Binding-site contacts:
Ligand atom O1A contacts residue ASP219 of chain 1.A at 3.2 Å.
Ligand atom O6 contacts residue ILE103 of chain 1.A at 3.0 Å (h-bond).
Ligand atom PB contacts residue MG1 of chain 1.F at 3.5 Å.
Ligand atom N7 contacts residue TYR100 of chain 1.A at 2.6 Å (h-bond).
Ligand atom O1A contacts residue LYS52 of chain 1.A at 2.8 Å (salt-bridge).
Ligand atom C8 contacts residue TYR100 of chain 1.A at 3.3 Å (hydrophobic).
Ligand atom O1G contacts residue SER40 of chain 1.A at 3.4 Å (h-bond).
Ligand atom O2A contacts residue MG1 of chain 1.F at 2.1 Å.
Ligand atom PB contacts residue MG1 of chain 1.G at 3.6 Å.
Ligand atom O3A contacts residue ASP219 of chain 1.A at 3.6 Å.
Ligand atom N1 contacts residue GLU102 of chain 1.A at 3.6 Å.
Ligand atom O1G contacts residue TYR63 of chain 1.A at 3.4 Å (h-bond).
Ligand atom N7 contacts residue ILE50 of chain 1.A at 3.5 Å.
Ligand atom O6 contacts residue TYR100 of chain 1.A at 3.4 Å.
Ligand atom O2G contacts residue MG1 of chain 1.G at 3.0 Å.
Ligand atom PA contacts residue ASP219 of chain 1.A at 3.6 Å.
Ligand atom PG contacts residue MG1 of chain 1.G at 2.8 Å.
Ligand atom O2B contacts residue ASP219 of chain 1.A at 2.8 Å (salt-bridge).
Ligand atom PA contacts residue MG1 of chain 1.F at 3.3 Å.
Ligand atom N3 contacts residue PHE107 of chain 1.A at 3.5 Å.
Ligand atom PB contacts residue ASP219 of chain 1.A at 3.6 Å.
Ligand atom O6 contacts residue ILE218 of chain 1.A at 3.5 Å.
Ligand atom O1B contacts residue GLY37 of chain 1.A at 3.3 Å (h-bond).
Ligand atom N1 contacts residue ILE103 of chain 1.A at 2.8 Å (h-bond).
Ligand atom O2B contacts residue MG1 of chain 1.F at 2.4 Å.
Ligand atom O2A contacts residue ASP219 of chain 1.A at 2.9 Å (salt-bridge).
Ligand atom O2A contacts residue HIS205 of chain 1.A at 3.6 Å.
Ligand atom C5 contacts residue ILE50 of chain 1.A at 3.5 Å (hydrophobic).
Ligand atom C6 contacts residue ILE103 of chain 1.A at 3.6 Å (hydrophobic).
Ligand atom O3G contacts residue MG1 of chain 1.G at 1.9 Å.
Ligand atom O3G contacts residue LYS52 of chain 1.A at 3.0 Å (salt-bridge).
Ligand atom N2 contacts residue ILE103 of chain 1.A at 3.1 Å (h-bond).
Ligand atom O2B contacts residue MG1 of chain 1.G at 3.2 Å.
Ligand atom C3' contacts residue ILE218 of chain 1.A at 3.6 Å (hydrophobic).
Ligand atom O1B contacts residue SER40 of chain 1.A at 3.6 Å.
Ligand atom O3A contacts residue LYS52 of chain 1.A at 3.5 Å (salt-bridge).
Ligand atom N3B contacts residue MG1 of chain 1.G at 3.4 Å.
Ligand atom C2 contacts residue ILE103 of chain 1.A at 3.4 Å (hydrophobic).
Ligand atom O3G contacts residue ASP219 of chain 1.A at 3.0 Å (salt-bridge).
Ligand atom N3B contacts residue SER40 of chain 1.A at 3.0 Å (h-bond).

The protein below binds the small molecule below.
Small molecule (SMILES): Nc1nc2c(ncn2[C@@H]2O[C@H](CO[P](=O)(O)O[P](=O)(O)NP(=O)(O)O)[C@@H](O)[C@H]2O)c(=O)[nH]1

Sequence of chain 1.A:
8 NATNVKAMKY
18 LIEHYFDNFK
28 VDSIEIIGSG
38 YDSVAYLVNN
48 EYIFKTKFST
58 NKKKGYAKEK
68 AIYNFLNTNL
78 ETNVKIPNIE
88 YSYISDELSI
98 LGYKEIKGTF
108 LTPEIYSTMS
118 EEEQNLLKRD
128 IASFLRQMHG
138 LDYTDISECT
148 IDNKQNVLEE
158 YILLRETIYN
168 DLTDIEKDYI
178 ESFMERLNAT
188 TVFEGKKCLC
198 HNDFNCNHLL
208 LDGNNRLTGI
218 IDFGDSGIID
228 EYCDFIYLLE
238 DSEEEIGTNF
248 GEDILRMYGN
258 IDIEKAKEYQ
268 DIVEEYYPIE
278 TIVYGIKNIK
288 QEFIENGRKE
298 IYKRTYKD